Binding-site contacts:
Ligand atom C8 contacts residue ASN21 of chain 1.A at 4.5 Å.
Ligand atom O7 contacts residue ASN21 of chain 1.A at 2.7 Å (h-bond).
Ligand atom C3 contacts residue ASN21 of chain 1.A at 4.0 Å.
Ligand atom C7 contacts residue ASN21 of chain 1.A at 3.1 Å.
Ligand atom C2 contacts residue ASN21 of chain 1.A at 2.6 Å.
Ligand atom C8 contacts residue ALA20 of chain 1.A at 4.2 Å (hydrophobic).
Ligand atom N2 contacts residue ASN21 of chain 1.A at 3.1 Å (h-bond).
Ligand atom O5 contacts residue ASN21 of chain 1.A at 2.4 Å (h-bond).
Ligand atom C4 contacts residue ASN21 of chain 1.A at 4.4 Å.
Ligand atom C5 contacts residue ASN21 of chain 1.A at 3.7 Å.
Ligand atom C1 contacts residue ASN21 of chain 1.A at 1.5 Å.

Sequence of chain 1.A:
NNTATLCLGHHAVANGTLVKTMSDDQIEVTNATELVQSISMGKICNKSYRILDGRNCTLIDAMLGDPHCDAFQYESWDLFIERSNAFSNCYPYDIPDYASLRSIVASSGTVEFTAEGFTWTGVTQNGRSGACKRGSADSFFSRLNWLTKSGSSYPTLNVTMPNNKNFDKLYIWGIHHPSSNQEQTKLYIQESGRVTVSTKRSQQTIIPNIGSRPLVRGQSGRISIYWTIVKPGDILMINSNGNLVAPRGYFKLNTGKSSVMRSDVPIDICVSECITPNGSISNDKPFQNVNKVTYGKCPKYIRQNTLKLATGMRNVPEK

The small molecule below binds the protein below.
Small molecule (SMILES): CC(=O)N[C@@H]1[C@@H](O)[C@H](O)[C@@H](CO)O[C@H]1O